This protein binds this small molecule.
Small molecule (SMILES): N[C@@H](CC(=O)O)C(=O)O

Sequence of chain 1.A:
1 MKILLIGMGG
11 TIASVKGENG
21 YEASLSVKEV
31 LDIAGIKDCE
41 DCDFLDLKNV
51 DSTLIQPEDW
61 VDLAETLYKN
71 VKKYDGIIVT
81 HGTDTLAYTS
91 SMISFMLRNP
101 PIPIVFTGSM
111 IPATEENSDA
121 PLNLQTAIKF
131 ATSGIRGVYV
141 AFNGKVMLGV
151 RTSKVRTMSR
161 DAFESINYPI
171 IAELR

Sequence of chain 2.B:
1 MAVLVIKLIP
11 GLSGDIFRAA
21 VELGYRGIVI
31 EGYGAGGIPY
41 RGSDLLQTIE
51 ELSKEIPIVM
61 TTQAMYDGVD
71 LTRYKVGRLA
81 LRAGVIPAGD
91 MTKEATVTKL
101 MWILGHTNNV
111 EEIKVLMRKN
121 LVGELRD

Binding-site contacts:
Ligand atom CG contacts residue THR83 of chain 1.A at 3.2 Å.
Ligand atom O contacts residue ASP51 of chain 1.A at 3.3 Å.
Ligand atom CG contacts residue SER109 of chain 1.A at 3.6 Å.
Ligand atom OD2 contacts residue THR83 of chain 1.A at 3.0 Å (h-bond).
Ligand atom C contacts residue ASP51 of chain 1.A at 3.6 Å.
Ligand atom C contacts residue GLY82 of chain 1.A at 3.4 Å.
Ligand atom OXT contacts residue ASP84 of chain 1.A at 3.0 Å (salt-bridge).
Ligand atom OD2 contacts residue TYR74 of chain 2.B at 3.7 Å.
Ligand atom OD1 contacts residue SER109 of chain 1.A at 3.5 Å (h-bond).
Ligand atom OD1 contacts residue THR83 of chain 1.A at 3.1 Å (h-bond).
Ligand atom CG contacts residue THR11 of chain 1.A at 3.2 Å.
Ligand atom N contacts residue ASP84 of chain 1.A at 3.2 Å (salt-bridge).
Ligand atom OXT contacts residue ASP51 of chain 1.A at 4.1 Å.
Ligand atom CB contacts residue THR83 of chain 1.A at 3.5 Å.
Ligand atom N contacts residue ASP51 of chain 1.A at 3.0 Å (salt-bridge).
Ligand atom CA contacts residue TYR74 of chain 2.B at 4.0 Å (hydrophobic).
Ligand atom C contacts residue SER52 of chain 1.A at 3.3 Å.
Ligand atom CB contacts residue ASP84 of chain 1.A at 3.7 Å.
Ligand atom O contacts residue SER52 of chain 1.A at 2.8 Å (h-bond).
Ligand atom OD2 contacts residue THR11 of chain 1.A at 3.5 Å (h-bond).
Ligand atom OD1 contacts residue GLY10 of chain 1.A at 4.0 Å.
Ligand atom CA contacts residue ASP84 of chain 1.A at 4.0 Å.
Ligand atom CB contacts residue THR11 of chain 1.A at 3.6 Å.
Ligand atom CA contacts residue ASP51 of chain 1.A at 3.8 Å.
Ligand atom OD1 contacts residue THR11 of chain 1.A at 3.0 Å (h-bond).
Ligand atom CB contacts residue TYR74 of chain 2.B at 3.7 Å (hydrophobic).
Ligand atom OD1 contacts residue GLY82 of chain 1.A at 3.4 Å.
Ligand atom O contacts residue GLY10 of chain 1.A at 3.5 Å.
Ligand atom OD2 contacts residue MET110 of chain 1.A at 3.7 Å.
Ligand atom CG contacts residue TYR74 of chain 2.B at 3.9 Å (hydrophobic).
Ligand atom CA contacts residue THR11 of chain 1.A at 3.6 Å.
Ligand atom OXT contacts residue THR83 of chain 1.A at 3.0 Å (h-bond).
Ligand atom OXT contacts residue SER52 of chain 1.A at 2.5 Å (h-bond).
Ligand atom OD2 contacts residue SER109 of chain 1.A at 3.0 Å (h-bond).
Ligand atom OXT contacts residue GLY82 of chain 1.A at 3.1 Å.
Ligand atom O contacts residue GLY82 of chain 1.A at 3.2 Å.
Ligand atom N contacts residue TYR74 of chain 2.B at 3.6 Å.
Ligand atom C contacts residue ASP84 of chain 1.A at 3.9 Å.
Ligand atom C contacts residue THR83 of chain 1.A at 3.7 Å.
Ligand atom O contacts residue THR11 of chain 1.A at 4.1 Å.